Binding-site contacts:
Ligand atom N17 contacts residue CYS157 of chain 1.A at 3.5 Å (h-bond).
Ligand atom C22 contacts residue CYS157 of chain 1.A at 3.3 Å (hydrophobic).
Ligand atom O19 contacts residue CYS157 of chain 1.A at 3.3 Å (h-bond).
Ligand atom C21 contacts residue CYS157 of chain 1.A at 2.7 Å (hydrophobic).
Ligand atom C20 contacts residue CYS157 of chain 1.A at 1.8 Å (hydrophobic).
Ligand atom N14 contacts residue GLU94 of chain 1.B at 3.9 Å.
Ligand atom C22 contacts residue GLY164 of chain 1.B at 4.2 Å.
Ligand atom O19 contacts residue ASP45 of chain 1.B at 3.8 Å.
Ligand atom O23 contacts residue GLY164 of chain 1.B at 4.0 Å.
Ligand atom O23 contacts residue CYS157 of chain 1.A at 3.9 Å.
Ligand atom C18 contacts residue CYS157 of chain 1.A at 2.7 Å (hydrophobic).
Ligand atom C21 contacts residue GLY164 of chain 1.B at 3.6 Å.

Sequence of chain 1.B:
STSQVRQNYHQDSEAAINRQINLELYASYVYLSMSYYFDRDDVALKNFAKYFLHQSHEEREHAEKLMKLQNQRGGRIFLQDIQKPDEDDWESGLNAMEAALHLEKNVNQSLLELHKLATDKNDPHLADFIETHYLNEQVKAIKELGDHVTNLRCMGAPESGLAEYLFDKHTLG

Sequence of chain 1.A:
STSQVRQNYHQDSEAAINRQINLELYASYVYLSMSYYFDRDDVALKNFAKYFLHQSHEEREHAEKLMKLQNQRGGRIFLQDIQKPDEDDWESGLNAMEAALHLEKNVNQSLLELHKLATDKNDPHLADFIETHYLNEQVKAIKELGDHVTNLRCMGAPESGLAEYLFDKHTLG

This protein binds this small molecule.
Small molecule (SMILES): CCCCSC(=S)SC(C)(C)C(=O)NCCN1C(=O)CCC1=O